The small molecule below binds the protein below.
Small molecule (SMILES): CC(=O)N1CCC[C@@H]1C(=O)N[C@H](C(=O)N[C@@H](COP(=O)(O)O)C(=O)N1CCC[C@H]1C(=O)N[C@@H](CO)C(=O)N[C@@H](Cc1ccc(O)cc1)C(=O)N[C@@H](CO)C(N)=O)[C@@H](C)O

Binding-site contacts:
Ligand atom O1P contacts residue ARG22 of chain 1.C at 3.0 Å (salt-bridge).
Ligand atom O2P contacts residue SER18 of chain 1.C at 3.1 Å (h-bond).
Ligand atom O contacts residue PRO49 of chain 1.C at 2.9 Å.
Ligand atom CA contacts residue LYS47 of chain 1.C at 3.1 Å.
Ligand atom CB contacts residue LEU48 of chain 1.C at 3.6 Å (hydrophobic).
Ligand atom N contacts residue LYS47 of chain 1.C at 2.8 Å (salt-bridge).
Ligand atom OG contacts residue ASN147 of chain 1.C at 3.2 Å (h-bond).
Ligand atom O contacts residue LEU48 of chain 1.C at 3.6 Å.
Ligand atom O3P contacts residue ASN19 of chain 1.C at 3.3 Å (h-bond).
Ligand atom CB contacts residue ASN21 of chain 1.C at 3.5 Å.
Ligand atom O3P contacts residue ASP16 of chain 1.C at 2.8 Å (salt-bridge).
Ligand atom CE2 contacts residue PHE53 of chain 1.C at 3.5 Å (hydrophobic).
Ligand atom CB contacts residue LYS47 of chain 1.C at 3.3 Å.
Ligand atom CG2 contacts residue LEU48 of chain 1.C at 3.4 Å (hydrophobic).
Ligand atom O1P contacts residue ASN147 of chain 1.C at 3.5 Å (h-bond).
Ligand atom CB contacts residue ASN147 of chain 1.C at 3.5 Å.
Ligand atom O contacts residue LYS47 of chain 1.C at 3.7 Å.
Ligand atom CB contacts residue ASN147 of chain 1.C at 3.0 Å.
Ligand atom C contacts residue LYS47 of chain 1.C at 3.4 Å.
Ligand atom O2P contacts residue ASP16 of chain 1.C at 3.2 Å.
Ligand atom P contacts residue ASP16 of chain 1.C at 3.3 Å.
Ligand atom CG2 contacts residue PRO49 of chain 1.C at 3.7 Å (hydrophobic).
Ligand atom CB contacts residue PRO49 of chain 1.C at 3.5 Å (hydrophobic).
Ligand atom CD contacts residue LEU85 of chain 1.C at 3.4 Å (hydrophobic).
Ligand atom CA contacts residue ASN147 of chain 1.C at 3.4 Å.
Ligand atom N contacts residue ASN147 of chain 1.C at 2.9 Å (h-bond).
Ligand atom O contacts residue ASN147 of chain 1.C at 3.4 Å (h-bond).
Ligand atom O1P contacts residue ASP16 of chain 1.C at 3.2 Å (salt-bridge).
Ligand atom O3P contacts residue SER18 of chain 1.C at 3.5 Å (h-bond).
Ligand atom CD contacts residue PRO49 of chain 1.C at 3.7 Å (hydrophobic).
Ligand atom O2P contacts residue SER17 of chain 1.C at 2.8 Å (h-bond).
Ligand atom O contacts residue PRO49 of chain 1.C at 3.5 Å.
Ligand atom O1P contacts residue ASN21 of chain 1.C at 3.3 Å.
Ligand atom CE2 contacts residue GLY50 of chain 1.C at 3.3 Å.
Ligand atom CE2 contacts residue ALA52 of chain 1.C at 3.5 Å (hydrophobic).
Ligand atom OG1 contacts residue PRO49 of chain 1.C at 3.7 Å.
Ligand atom O2P contacts residue ARG22 of chain 1.C at 3.0 Å (salt-bridge).
Ligand atom O3P contacts residue MET20 of chain 1.C at 2.8 Å (h-bond).
Ligand atom OG contacts residue ASN147 of chain 1.C at 3.4 Å (h-bond).
Ligand atom O3P contacts residue ASN21 of chain 1.C at 3.0 Å (h-bond).

Sequence of chain 1.C:
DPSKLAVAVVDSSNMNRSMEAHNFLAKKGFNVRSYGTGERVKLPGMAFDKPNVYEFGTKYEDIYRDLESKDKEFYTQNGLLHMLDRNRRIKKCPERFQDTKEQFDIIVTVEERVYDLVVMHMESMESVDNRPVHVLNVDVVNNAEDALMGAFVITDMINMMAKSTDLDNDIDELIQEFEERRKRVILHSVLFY